Binding-site contacts:
Ligand atom O7 contacts residue ALA706 of chain 1.C at 3.5 Å.
Ligand atom C7 contacts residue ASN1074 of chain 1.C at 3.9 Å.
Ligand atom O5 contacts residue ASN1074 of chain 1.C at 2.5 Å (h-bond).
Ligand atom N2 contacts residue GLN895 of chain 1.A at 4.3 Å.
Ligand atom O7 contacts residue GLN895 of chain 1.A at 3.9 Å.
Ligand atom C1 contacts residue ASN1074 of chain 1.C at 1.5 Å.
Ligand atom C2 contacts residue ASN1074 of chain 1.C at 2.5 Å.
Ligand atom C7 contacts residue ALA706 of chain 1.C at 4.1 Å (hydrophobic).
Ligand atom O7 contacts residue ASN1074 of chain 1.C at 4.4 Å.
Ligand atom C4 contacts residue ASN1074 of chain 1.C at 4.3 Å.
Ligand atom C2 contacts residue GLN895 of chain 1.A at 4.5 Å.
Ligand atom C5 contacts residue ASN1074 of chain 1.C at 3.8 Å.
Ligand atom C8 contacts residue ALA706 of chain 1.C at 3.7 Å (hydrophobic).
Ligand atom C3 contacts residue ASN1074 of chain 1.C at 3.9 Å.
Ligand atom C7 contacts residue GLN895 of chain 1.A at 4.0 Å.
Ligand atom N2 contacts residue ASN1074 of chain 1.C at 2.9 Å (h-bond).

Sequence of chain 1.A:
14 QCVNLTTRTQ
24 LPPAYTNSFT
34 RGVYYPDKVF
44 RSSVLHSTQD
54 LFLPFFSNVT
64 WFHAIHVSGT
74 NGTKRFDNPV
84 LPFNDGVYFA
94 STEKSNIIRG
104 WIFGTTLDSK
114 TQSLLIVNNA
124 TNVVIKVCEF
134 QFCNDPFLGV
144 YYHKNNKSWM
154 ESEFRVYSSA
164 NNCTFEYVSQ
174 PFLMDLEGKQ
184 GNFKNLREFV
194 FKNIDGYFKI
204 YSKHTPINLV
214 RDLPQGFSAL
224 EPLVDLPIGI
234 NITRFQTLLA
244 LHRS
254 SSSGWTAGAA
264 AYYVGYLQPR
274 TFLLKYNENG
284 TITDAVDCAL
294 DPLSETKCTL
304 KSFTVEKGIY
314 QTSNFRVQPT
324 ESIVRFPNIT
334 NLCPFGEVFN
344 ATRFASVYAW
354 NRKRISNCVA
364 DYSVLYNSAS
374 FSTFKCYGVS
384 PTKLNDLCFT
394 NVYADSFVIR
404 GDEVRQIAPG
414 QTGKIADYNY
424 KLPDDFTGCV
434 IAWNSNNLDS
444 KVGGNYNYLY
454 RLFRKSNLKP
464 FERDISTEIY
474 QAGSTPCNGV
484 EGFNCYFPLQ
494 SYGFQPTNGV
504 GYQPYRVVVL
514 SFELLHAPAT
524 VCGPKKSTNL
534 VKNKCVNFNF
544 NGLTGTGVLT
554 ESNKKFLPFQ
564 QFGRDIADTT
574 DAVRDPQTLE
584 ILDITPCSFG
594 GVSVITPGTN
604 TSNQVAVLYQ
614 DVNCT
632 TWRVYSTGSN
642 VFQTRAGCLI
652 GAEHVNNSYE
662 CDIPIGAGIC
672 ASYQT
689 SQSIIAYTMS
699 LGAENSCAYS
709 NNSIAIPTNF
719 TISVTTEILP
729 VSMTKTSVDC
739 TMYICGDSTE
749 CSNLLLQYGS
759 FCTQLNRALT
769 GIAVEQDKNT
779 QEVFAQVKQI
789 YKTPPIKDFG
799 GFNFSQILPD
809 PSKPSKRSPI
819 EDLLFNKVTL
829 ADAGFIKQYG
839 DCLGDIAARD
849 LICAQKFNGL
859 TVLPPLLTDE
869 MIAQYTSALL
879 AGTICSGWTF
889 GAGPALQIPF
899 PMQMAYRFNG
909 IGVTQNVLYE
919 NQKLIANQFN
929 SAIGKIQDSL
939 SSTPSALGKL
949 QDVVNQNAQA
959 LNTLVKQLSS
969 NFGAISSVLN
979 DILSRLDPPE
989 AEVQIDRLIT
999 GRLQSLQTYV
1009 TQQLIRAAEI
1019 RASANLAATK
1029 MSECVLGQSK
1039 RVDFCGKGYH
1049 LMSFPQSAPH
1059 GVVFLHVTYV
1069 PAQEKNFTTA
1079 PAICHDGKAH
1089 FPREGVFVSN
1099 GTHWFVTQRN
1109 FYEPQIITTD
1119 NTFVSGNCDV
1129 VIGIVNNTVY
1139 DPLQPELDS

Sequence of chain 1.C:
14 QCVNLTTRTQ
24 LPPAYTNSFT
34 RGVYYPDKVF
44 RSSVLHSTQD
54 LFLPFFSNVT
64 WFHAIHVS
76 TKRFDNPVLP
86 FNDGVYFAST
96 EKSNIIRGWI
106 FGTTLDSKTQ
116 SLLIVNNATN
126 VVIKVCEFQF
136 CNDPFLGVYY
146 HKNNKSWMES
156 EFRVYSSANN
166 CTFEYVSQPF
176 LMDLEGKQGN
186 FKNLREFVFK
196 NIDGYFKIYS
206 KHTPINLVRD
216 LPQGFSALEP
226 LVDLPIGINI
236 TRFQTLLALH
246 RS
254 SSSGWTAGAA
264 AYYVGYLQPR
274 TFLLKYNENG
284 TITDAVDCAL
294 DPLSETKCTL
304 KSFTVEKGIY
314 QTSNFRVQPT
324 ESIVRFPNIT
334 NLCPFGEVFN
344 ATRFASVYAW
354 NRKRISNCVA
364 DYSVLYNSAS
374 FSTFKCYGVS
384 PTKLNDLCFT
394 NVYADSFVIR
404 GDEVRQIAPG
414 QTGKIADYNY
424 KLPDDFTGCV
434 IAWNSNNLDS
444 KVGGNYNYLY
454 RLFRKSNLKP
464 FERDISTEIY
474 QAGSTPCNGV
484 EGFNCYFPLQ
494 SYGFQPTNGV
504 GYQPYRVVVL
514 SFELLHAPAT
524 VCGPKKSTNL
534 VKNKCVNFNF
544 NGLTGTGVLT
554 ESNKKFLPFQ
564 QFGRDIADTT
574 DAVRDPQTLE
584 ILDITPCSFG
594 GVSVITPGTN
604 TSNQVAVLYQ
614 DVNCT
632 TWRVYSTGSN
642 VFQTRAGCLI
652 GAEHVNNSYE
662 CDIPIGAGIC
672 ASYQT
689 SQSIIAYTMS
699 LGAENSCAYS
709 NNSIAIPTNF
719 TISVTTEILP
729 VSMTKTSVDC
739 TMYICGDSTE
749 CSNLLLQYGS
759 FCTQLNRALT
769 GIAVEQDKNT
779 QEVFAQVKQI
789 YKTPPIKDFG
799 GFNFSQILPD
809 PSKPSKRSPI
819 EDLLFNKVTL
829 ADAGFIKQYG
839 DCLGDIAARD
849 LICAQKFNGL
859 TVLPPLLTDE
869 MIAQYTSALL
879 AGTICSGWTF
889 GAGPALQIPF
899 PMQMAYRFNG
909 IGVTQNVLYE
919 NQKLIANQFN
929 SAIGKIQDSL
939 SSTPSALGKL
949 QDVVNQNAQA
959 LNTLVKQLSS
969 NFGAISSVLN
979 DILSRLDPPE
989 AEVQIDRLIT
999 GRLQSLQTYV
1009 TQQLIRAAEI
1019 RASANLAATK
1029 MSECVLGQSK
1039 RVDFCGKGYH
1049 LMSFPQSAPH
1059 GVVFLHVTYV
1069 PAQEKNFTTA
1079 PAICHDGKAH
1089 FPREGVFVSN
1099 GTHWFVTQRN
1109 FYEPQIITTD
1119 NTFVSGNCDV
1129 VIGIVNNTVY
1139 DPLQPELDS

A small-molecule ligand and the protein it binds are described below.
Small molecule (SMILES): CC(=O)N[C@@H]1[C@@H](O)[C@H](O)[C@@H](CO)O[C@H]1O